Sequence of chain 1.C:
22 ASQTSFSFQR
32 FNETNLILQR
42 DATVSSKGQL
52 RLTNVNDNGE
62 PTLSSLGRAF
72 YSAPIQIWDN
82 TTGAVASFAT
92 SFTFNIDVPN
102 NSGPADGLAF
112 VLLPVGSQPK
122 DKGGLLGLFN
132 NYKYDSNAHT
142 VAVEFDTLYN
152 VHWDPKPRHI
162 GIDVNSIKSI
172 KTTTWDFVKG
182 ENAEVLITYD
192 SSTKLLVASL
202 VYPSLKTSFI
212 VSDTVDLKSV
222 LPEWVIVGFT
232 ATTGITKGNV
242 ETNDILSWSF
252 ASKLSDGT

The protein below binds the small molecule below.
Small molecule (SMILES): CC(=O)N[C@H]1[C@H](O[C@@H]2[C@@H](OC[C@H]3O[C@@H](O[C@H]4[C@H](O)[C@@H](NC(C)=O)CO[C@@H]4CO)[C@@H](O)[C@@H](O[C@H]4O[C@H](CO)[C@@H](O)[C@H](O)[C@@H]4O[C@@H]4O[C@H](CO)[C@@H](O)[C@H](O)[C@H]4NC(C)=O)[C@@H]3O[C@@H]3O[C@H](CO)[C@@H](O)[C@H](O)[C@H]3NC(C)=O)O[C@H](CO)[C@@H](O)[C@@H]2O)O[C@H](CO)[C@@H](O[C@@H]2O[C@H](CO)[C@H](O)[C@H](O)[C@H]2O)[C@@H]1O

Binding-site contacts:
Ligand atom O2 contacts residue ASN151 of chain 1.C at 3.7 Å.
Ligand atom C3 contacts residue ASP122 of chain 1.C at 3.3 Å.
Ligand atom C1 contacts residue ILE236 of chain 1.C at 3.9 Å (hydrophobic).
Ligand atom C8 contacts residue VAL152 of chain 1.C at 3.9 Å (hydrophobic).
Ligand atom O6 contacts residue ILE236 of chain 1.C at 3.7 Å.
Ligand atom O7 contacts residue ASN151 of chain 1.C at 3.1 Å (h-bond).
Ligand atom C5 contacts residue ILE236 of chain 1.C at 3.9 Å (hydrophobic).
Ligand atom C5 contacts residue THR237 of chain 1.C at 4.0 Å.
Ligand atom O4 contacts residue GLY125 of chain 1.C at 3.0 Å (h-bond).
Ligand atom O4 contacts residue LEU126 of chain 1.C at 3.7 Å.
Ligand atom C8 contacts residue HIS153 of chain 1.C at 3.5 Å.
Ligand atom O2 contacts residue ASN240 of chain 1.C at 2.7 Å (h-bond).
Ligand atom C6 contacts residue TRP154 of chain 1.C at 3.5 Å (hydrophobic).
Ligand atom C4 contacts residue LEU149 of chain 1.C at 3.9 Å (hydrophobic).
Ligand atom C4 contacts residue ASP122 of chain 1.C at 3.7 Å.
Ligand atom C3 contacts residue ASN240 of chain 1.C at 3.6 Å.
Ligand atom C6 contacts residue ASN240 of chain 1.C at 3.7 Å.
Ligand atom C6 contacts residue TYR150 of chain 1.C at 3.8 Å (hydrophobic).
Ligand atom O6 contacts residue THR237 of chain 1.C at 3.2 Å (h-bond).
Ligand atom C6 contacts residue LEU149 of chain 1.C at 3.8 Å (hydrophobic).
Ligand atom C4 contacts residue GLY125 of chain 1.C at 3.6 Å.
Ligand atom O7 contacts residue VAL152 of chain 1.C at 3.8 Å.
Ligand atom O3 contacts residue ASP122 of chain 1.C at 2.7 Å (salt-bridge).
Ligand atom O6 contacts residue ASN240 of chain 1.C at 3.9 Å.
Ligand atom O3 contacts residue GLY124 of chain 1.C at 3.4 Å.
Ligand atom O6 contacts residue ILE236 of chain 1.C at 3.3 Å (h-bond).
Ligand atom C2 contacts residue ILE236 of chain 1.C at 3.9 Å (hydrophobic).
Ligand atom C1 contacts residue ASN240 of chain 1.C at 3.9 Å.
Ligand atom C3 contacts residue GLY125 of chain 1.C at 3.7 Å.
Ligand atom O2 contacts residue ILE236 of chain 1.C at 3.8 Å.
Ligand atom O4 contacts residue GLY124 of chain 1.C at 3.9 Å.
Ligand atom C2 contacts residue ASN240 of chain 1.C at 3.8 Å.
Ligand atom O6 contacts residue TYR150 of chain 1.C at 3.5 Å (h-bond).
Ligand atom O4 contacts residue LYS123 of chain 1.C at 3.5 Å (salt-bridge).
Ligand atom O5 contacts residue ILE236 of chain 1.C at 3.5 Å.
Ligand atom O3 contacts residue GLY125 of chain 1.C at 2.8 Å (h-bond).
Ligand atom O6 contacts residue GLY235 of chain 1.C at 3.9 Å.
Ligand atom C4 contacts residue ILE236 of chain 1.C at 3.8 Å (hydrophobic).
Ligand atom O4 contacts residue ASP122 of chain 1.C at 2.7 Å (salt-bridge).
Ligand atom O4 contacts residue LYS123 of chain 1.C at 3.4 Å.